Binding-site contacts:
Ligand atom O5 contacts residue TYR382 of chain 1.B at 4.2 Å.
Ligand atom C1 contacts residue MET393 of chain 1.B at 4.3 Å (hydrophobic).
Ligand atom O5 contacts residue ASN390 of chain 1.B at 3.9 Å.
Ligand atom N2 contacts residue ASN390 of chain 1.B at 2.6 Å (h-bond).
Ligand atom C6 contacts residue TYR382 of chain 1.B at 3.0 Å (hydrophobic).
Ligand atom O7 contacts residue ASN390 of chain 1.B at 3.7 Å.
Ligand atom C6 contacts residue TYR397 of chain 1.B at 4.3 Å (hydrophobic).
Ligand atom C1 contacts residue ASN390 of chain 1.B at 2.7 Å.
Ligand atom C1 contacts residue SER392 of chain 1.B at 3.8 Å.
Ligand atom C5 contacts residue ASP396 of chain 1.B at 4.0 Å.
Ligand atom C2 contacts residue ASN390 of chain 1.B at 2.9 Å.
Ligand atom C1 contacts residue ASP396 of chain 1.B at 4.3 Å.
Ligand atom C3 contacts residue ASN390 of chain 1.B at 4.5 Å.
Ligand atom C6 contacts residue ASP396 of chain 1.B at 4.3 Å.
Ligand atom C7 contacts residue GLN386 of chain 1.B at 4.0 Å.
Ligand atom C4 contacts residue TYR382 of chain 1.B at 4.2 Å (hydrophobic).
Ligand atom C2 contacts residue GLN386 of chain 1.B at 4.3 Å.
Ligand atom C7 contacts residue ASN390 of chain 1.B at 3.3 Å.
Ligand atom O5 contacts residue ASP396 of chain 1.B at 3.9 Å.
Ligand atom O6 contacts residue TYR382 of chain 1.B at 3.6 Å (h-bond).
Ligand atom C8 contacts residue ASN390 of chain 1.B at 4.4 Å.
Ligand atom O5 contacts residue MET393 of chain 1.B at 4.1 Å.
Ligand atom C5 contacts residue TYR382 of chain 1.B at 4.0 Å (hydrophobic).
Ligand atom N2 contacts residue GLN386 of chain 1.B at 4.1 Å.
Ligand atom O7 contacts residue GLN386 of chain 1.B at 3.4 Å.

Sequence of chain 1.B:
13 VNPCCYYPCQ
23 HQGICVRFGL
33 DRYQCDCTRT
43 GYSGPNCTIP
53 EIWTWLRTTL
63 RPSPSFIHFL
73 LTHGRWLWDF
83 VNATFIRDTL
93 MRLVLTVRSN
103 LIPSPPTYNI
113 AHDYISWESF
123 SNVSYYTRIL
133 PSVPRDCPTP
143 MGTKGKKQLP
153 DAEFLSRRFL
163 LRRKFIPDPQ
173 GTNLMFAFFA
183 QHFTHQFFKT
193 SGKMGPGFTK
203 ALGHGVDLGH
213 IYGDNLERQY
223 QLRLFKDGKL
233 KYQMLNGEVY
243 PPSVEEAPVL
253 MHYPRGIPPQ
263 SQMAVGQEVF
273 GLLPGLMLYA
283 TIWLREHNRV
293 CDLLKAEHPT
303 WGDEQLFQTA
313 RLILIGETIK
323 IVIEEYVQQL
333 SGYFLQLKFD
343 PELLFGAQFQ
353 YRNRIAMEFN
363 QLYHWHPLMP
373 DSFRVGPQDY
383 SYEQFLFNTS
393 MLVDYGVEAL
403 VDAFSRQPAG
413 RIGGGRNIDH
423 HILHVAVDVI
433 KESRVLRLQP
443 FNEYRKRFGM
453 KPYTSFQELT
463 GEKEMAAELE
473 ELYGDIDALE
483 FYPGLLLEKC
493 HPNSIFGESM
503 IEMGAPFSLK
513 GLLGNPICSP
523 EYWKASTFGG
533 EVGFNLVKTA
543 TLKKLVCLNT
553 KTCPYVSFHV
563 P

This protein binds this small molecule.
Small molecule (SMILES): CC(=O)N[C@@H]1[C@@H](O)[C@H](O)[C@@H](CO)O[C@H]1O